The small molecule below binds the protein below.
Small molecule (SMILES): COc1cc2c3cc1Oc1cc(ccc1O)C[C@@H]1c4c(cc(OC)c(O)c4Oc4ccc(cc4)C[C@@H]3[N@@H+](C)CC2)CC[N+]1(C)C

Sequence of chain 1.D:
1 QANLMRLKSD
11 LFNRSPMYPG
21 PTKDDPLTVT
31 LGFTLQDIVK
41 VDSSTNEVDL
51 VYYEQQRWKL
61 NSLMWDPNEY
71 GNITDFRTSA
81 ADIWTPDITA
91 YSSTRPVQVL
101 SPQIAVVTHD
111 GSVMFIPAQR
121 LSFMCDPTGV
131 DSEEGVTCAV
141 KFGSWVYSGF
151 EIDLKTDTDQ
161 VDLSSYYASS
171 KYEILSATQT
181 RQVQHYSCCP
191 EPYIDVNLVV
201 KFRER

Sequence of chain 1.E:
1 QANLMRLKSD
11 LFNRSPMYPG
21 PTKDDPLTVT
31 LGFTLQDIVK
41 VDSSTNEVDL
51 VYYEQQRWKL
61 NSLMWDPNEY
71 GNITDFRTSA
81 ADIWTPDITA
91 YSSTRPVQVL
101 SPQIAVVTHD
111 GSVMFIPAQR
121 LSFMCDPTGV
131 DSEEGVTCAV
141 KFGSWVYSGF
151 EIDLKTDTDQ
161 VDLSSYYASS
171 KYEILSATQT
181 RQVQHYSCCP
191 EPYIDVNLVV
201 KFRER

Binding-site contacts:
Ligand atom O42 contacts residue TYR193 of chain 1.D at 3.5 Å (h-bond).
Ligand atom C6 contacts residue TRP145 of chain 1.D at 3.6 Å (hydrophobic).
Ligand atom O37 contacts residue TYR186 of chain 1.D at 3.4 Å.
Ligand atom C43 contacts residue TRP145 of chain 1.D at 2.9 Å (hydrophobic).
Ligand atom C23 contacts residue MET114 of chain 1.E at 3.6 Å (hydrophobic).
Ligand atom O42 contacts residue GLU191 of chain 1.D at 3.6 Å (salt-bridge).
Ligand atom C2 contacts residue SER144 of chain 1.D at 3.7 Å.
Ligand atom C30 contacts residue TYR193 of chain 1.D at 3.8 Å (hydrophobic).
Ligand atom C18 contacts residue ILE116 of chain 1.E at 3.9 Å (hydrophobic).
Ligand atom C44 contacts residue GLN55 of chain 1.E at 3.8 Å.
Ligand atom C15 contacts residue ILE116 of chain 1.E at 3.8 Å (hydrophobic).
Ligand atom O39 contacts residue THR34 of chain 1.E at 3.0 Å (h-bond).
Ligand atom N20 contacts residue GLN55 of chain 1.E at 3.9 Å.
Ligand atom C4 contacts residue TYR186 of chain 1.D at 3.9 Å (hydrophobic).
Ligand atom C2 contacts residue TRP145 of chain 1.D at 3.3 Å (hydrophobic).
Ligand atom C13 contacts residue THR34 of chain 1.E at 3.6 Å.
Ligand atom C21 contacts residue GLN55 of chain 1.E at 3.0 Å.
Ligand atom C26 contacts residue MET114 of chain 1.E at 3.4 Å (hydrophobic).
Ligand atom O42 contacts residue CYS189 of chain 1.D at 3.7 Å.
Ligand atom N1 contacts residue TRP145 of chain 1.D at 2.8 Å (h-bond).
Ligand atom C25 contacts residue MET114 of chain 1.E at 3.0 Å (hydrophobic).
Ligand atom C36 contacts residue TRP145 of chain 1.D at 3.3 Å (hydrophobic).
Ligand atom O39 contacts residue TYR53 of chain 1.E at 3.7 Å.
Ligand atom C31 contacts residue TYR193 of chain 1.D at 3.4 Å (hydrophobic).
Ligand atom C14 contacts residue THR34 of chain 1.E at 3.5 Å.
Ligand atom C38 contacts residue SER165 of chain 1.E at 2.9 Å.
Ligand atom C2 contacts residue TYR91 of chain 1.D at 3.9 Å (hydrophobic).
Ligand atom C45 contacts residue CYS188 of chain 1.D at 3.7 Å (hydrophobic).
Ligand atom O37 contacts residue SER165 of chain 1.E at 3.9 Å.
Ligand atom C32 contacts residue TYR193 of chain 1.D at 3.5 Å (hydrophobic).
Ligand atom C7 contacts residue TYR186 of chain 1.D at 3.0 Å (hydrophobic).
Ligand atom C22 contacts residue GLN55 of chain 1.E at 3.8 Å.
Ligand atom O29 contacts residue CYS188 of chain 1.D at 3.3 Å (h-bond).
Ligand atom C16 contacts residue ILE116 of chain 1.E at 3.9 Å (hydrophobic).
Ligand atom C34 contacts residue ILE116 of chain 1.E at 3.9 Å (hydrophobic).
Ligand atom C3 contacts residue TYR91 of chain 1.D at 3.7 Å (hydrophobic).
Ligand atom O29 contacts residue CYS189 of chain 1.D at 3.5 Å (h-bond).
Ligand atom O40 contacts residue MET114 of chain 1.E at 3.6 Å.
Ligand atom C8 contacts residue TYR186 of chain 1.D at 3.4 Å (hydrophobic).
Ligand atom C28 contacts residue CYS188 of chain 1.D at 3.9 Å (hydrophobic).